Sequence of chain 1.B:
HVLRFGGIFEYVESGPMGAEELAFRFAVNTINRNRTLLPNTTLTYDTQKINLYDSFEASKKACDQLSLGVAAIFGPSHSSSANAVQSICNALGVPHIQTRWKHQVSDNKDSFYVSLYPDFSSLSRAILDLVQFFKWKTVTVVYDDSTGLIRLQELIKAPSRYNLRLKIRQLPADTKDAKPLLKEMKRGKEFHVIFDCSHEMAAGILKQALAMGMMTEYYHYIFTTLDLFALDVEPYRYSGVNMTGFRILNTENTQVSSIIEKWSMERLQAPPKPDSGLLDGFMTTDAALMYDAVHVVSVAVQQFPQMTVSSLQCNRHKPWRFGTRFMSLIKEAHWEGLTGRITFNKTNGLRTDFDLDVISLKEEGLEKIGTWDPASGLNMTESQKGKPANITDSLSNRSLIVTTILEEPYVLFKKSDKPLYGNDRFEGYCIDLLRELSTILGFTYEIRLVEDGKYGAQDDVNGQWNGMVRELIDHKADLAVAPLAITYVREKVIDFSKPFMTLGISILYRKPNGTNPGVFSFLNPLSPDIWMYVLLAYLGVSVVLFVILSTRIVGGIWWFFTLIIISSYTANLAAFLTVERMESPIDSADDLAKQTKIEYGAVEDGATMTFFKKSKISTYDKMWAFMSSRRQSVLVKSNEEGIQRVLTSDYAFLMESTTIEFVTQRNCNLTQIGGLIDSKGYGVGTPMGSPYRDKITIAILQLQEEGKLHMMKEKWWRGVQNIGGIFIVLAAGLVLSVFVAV

This small molecule binds to this protein.
Small molecule (SMILES): CC(=O)N[C@@H]1[C@@H](O)[C@H](O)[C@@H](CO)O[C@H]1O

Binding-site contacts:
Ligand atom C3 contacts residue ASN242 of chain 1.B at 3.9 Å.
Ligand atom C5 contacts residue ASN242 of chain 1.B at 3.6 Å.
Ligand atom O7 contacts residue TYR218 of chain 1.B at 4.3 Å.
Ligand atom C7 contacts residue HIS220 of chain 1.B at 3.7 Å.
Ligand atom O7 contacts residue ASN242 of chain 1.B at 3.5 Å (h-bond).
Ligand atom N2 contacts residue ASN242 of chain 1.B at 2.7 Å (h-bond).
Ligand atom C2 contacts residue ASN242 of chain 1.B at 2.5 Å.
Ligand atom N2 contacts residue HIS220 of chain 1.B at 4.5 Å.
Ligand atom C8 contacts residue ASN242 of chain 1.B at 4.1 Å.
Ligand atom O7 contacts residue HIS220 of chain 1.B at 3.7 Å.
Ligand atom O6 contacts residue ASN242 of chain 1.B at 4.4 Å.
Ligand atom C4 contacts residue ASN242 of chain 1.B at 4.2 Å.
Ligand atom O5 contacts residue ASN242 of chain 1.B at 2.3 Å (h-bond).
Ligand atom C1 contacts residue ASN242 of chain 1.B at 1.4 Å.
Ligand atom C8 contacts residue HIS220 of chain 1.B at 3.7 Å.
Ligand atom N2 contacts residue GLU217 of chain 1.B at 4.0 Å.
Ligand atom C7 contacts residue ASN242 of chain 1.B at 3.2 Å.